Binding-site contacts:
Ligand atom C contacts residue NAD1 of chain 2.F at 3.5 Å.
Ligand atom C8 contacts residue ALA165 of chain 2.B at 4.1 Å (hydrophobic).
Ligand atom C5 contacts residue LEU226 of chain 2.B at 4.0 Å (hydrophobic).
Ligand atom N contacts residue NAD1 of chain 2.F at 3.4 Å (h-bond).
Ligand atom C2 contacts residue NAD1 of chain 2.F at 3.3 Å.
Ligand atom C4 contacts residue MET207 of chain 2.B at 3.6 Å (hydrophobic).
Ligand atom C12 contacts residue NAD1 of chain 2.F at 3.8 Å.
Ligand atom N contacts residue MET207 of chain 2.B at 3.4 Å (h-bond).
Ligand atom C contacts residue TYR166 of chain 2.B at 3.4 Å (hydrophobic).
Ligand atom C5 contacts residue MET207 of chain 2.B at 3.8 Å (hydrophobic).
Ligand atom C1 contacts residue PHE157 of chain 2.B at 4.0 Å (hydrophobic).
Ligand atom O1 contacts residue MET207 of chain 2.B at 3.9 Å.
Ligand atom O contacts residue TYR166 of chain 2.B at 2.5 Å (h-bond).
Ligand atom C19 contacts residue NAD1 of chain 2.F at 3.7 Å.
Ligand atom C1 contacts residue NAD1 of chain 2.F at 3.6 Å.
Ligand atom C17 contacts residue NAD1 of chain 2.F at 3.6 Å.
Ligand atom O1 contacts residue NAD1 of chain 2.F at 3.9 Å.
Ligand atom C9 contacts residue PRO164 of chain 2.B at 3.7 Å (hydrophobic).
Ligand atom O contacts residue NAD1 of chain 2.F at 2.5 Å (h-bond).
Ligand atom C15 contacts residue MET169 of chain 2.B at 3.8 Å (hydrophobic).
Ligand atom C3 contacts residue PHE157 of chain 2.B at 4.0 Å (hydrophobic).
Ligand atom O contacts residue LYS173 of chain 2.B at 3.9 Å.
Ligand atom C16 contacts residue PHE105 of chain 2.B at 3.8 Å (hydrophobic).
Ligand atom C14 contacts residue NAD1 of chain 2.F at 3.8 Å.
Ligand atom C3 contacts residue NAD1 of chain 2.F at 3.3 Å.
Ligand atom C9 contacts residue LEU226 of chain 2.B at 3.7 Å (hydrophobic).
Ligand atom C15 contacts residue PHE105 of chain 2.B at 3.8 Å (hydrophobic).
Ligand atom C6 contacts residue MET223 of chain 2.B at 3.7 Å (hydrophobic).
Ligand atom C8 contacts residue MET223 of chain 2.B at 3.9 Å (hydrophobic).
Ligand atom C5 contacts residue PHE157 of chain 2.B at 4.0 Å (hydrophobic).
Ligand atom C9 contacts residue MET163 of chain 2.B at 3.8 Å (hydrophobic).
Ligand atom C10 contacts residue TYR166 of chain 2.B at 3.9 Å (hydrophobic).
Ligand atom C11 contacts residue TYR166 of chain 2.B at 3.5 Å (hydrophobic).
Ligand atom C15 contacts residue GLY104 of chain 2.B at 3.8 Å.
Ligand atom C16 contacts residue GLY104 of chain 2.B at 3.3 Å.
Ligand atom C3 contacts residue MET207 of chain 2.B at 3.8 Å (hydrophobic).
Ligand atom C14 contacts residue MET169 of chain 2.B at 3.9 Å (hydrophobic).
Ligand atom C18 contacts residue NAD1 of chain 2.F at 3.6 Å.
Ligand atom C13 contacts residue NAD1 of chain 2.F at 3.6 Å.
Ligand atom C1 contacts residue TYR166 of chain 2.B at 3.4 Å (hydrophobic).

The protein below binds the small molecule below.
Small molecule (SMILES): CC1(C)CCC(Cc2cc(O)c(-c3ccccc3)c(=O)[nH]2)CC1

Sequence of chain 2.B:
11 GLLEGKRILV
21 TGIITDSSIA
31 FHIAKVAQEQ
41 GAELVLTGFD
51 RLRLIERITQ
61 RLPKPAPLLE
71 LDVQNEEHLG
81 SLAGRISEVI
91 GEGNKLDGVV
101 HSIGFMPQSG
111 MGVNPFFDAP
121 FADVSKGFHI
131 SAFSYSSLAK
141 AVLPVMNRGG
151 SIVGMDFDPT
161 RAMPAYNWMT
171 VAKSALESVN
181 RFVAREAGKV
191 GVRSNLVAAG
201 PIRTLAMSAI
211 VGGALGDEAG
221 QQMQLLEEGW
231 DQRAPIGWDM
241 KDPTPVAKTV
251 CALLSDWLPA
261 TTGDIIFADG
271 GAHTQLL